Sequence of chain 1.F:
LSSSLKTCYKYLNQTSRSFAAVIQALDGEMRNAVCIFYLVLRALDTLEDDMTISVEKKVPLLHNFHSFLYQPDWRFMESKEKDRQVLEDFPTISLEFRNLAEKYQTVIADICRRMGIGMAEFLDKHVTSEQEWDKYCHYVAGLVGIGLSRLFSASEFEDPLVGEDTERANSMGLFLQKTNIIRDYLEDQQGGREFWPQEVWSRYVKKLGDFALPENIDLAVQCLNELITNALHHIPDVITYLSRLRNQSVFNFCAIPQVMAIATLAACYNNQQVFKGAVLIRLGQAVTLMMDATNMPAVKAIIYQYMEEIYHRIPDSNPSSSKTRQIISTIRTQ

The small molecule below binds the protein below.
Small molecule (SMILES): CC(C)=CCC/C(C)=C/CC/C(C)=C/CS[P](=O)(O)OP(=O)(O)O

Binding-site contacts:
Ligand atom C15 contacts residue GLY170 of chain 1.F at 3.7 Å.
Ligand atom C13 contacts residue GLY170 of chain 1.F at 3.9 Å.
Ligand atom C12 contacts residue GLY170 of chain 1.F at 3.5 Å.
Ligand atom C10 contacts residue GLY170 of chain 1.F at 3.8 Å.
Ligand atom C5 contacts residue ALA166 of chain 1.F at 4.1 Å (hydrophobic).
Ligand atom C13 contacts residue LEU173 of chain 1.F at 3.9 Å (hydrophobic).
Ligand atom C10 contacts residue GLY198 of chain 1.F at 4.1 Å.
Ligand atom O1B contacts residue ARG42 of chain 1.F at 3.9 Å.
Ligand atom C12 contacts residue GLY198 of chain 1.F at 4.1 Å.
Ligand atom PA contacts residue ARG67 of chain 1.F at 4.1 Å.
Ligand atom O2A contacts residue SER43 of chain 1.F at 4.0 Å.
Ligand atom C7 contacts residue ALA166 of chain 1.F at 3.9 Å (hydrophobic).
Ligand atom C10 contacts residue LEU173 of chain 1.F at 3.9 Å (hydrophobic).
Ligand atom C12 contacts residue MET197 of chain 1.F at 3.6 Å (hydrophobic).
Ligand atom O1A contacts residue ARG67 of chain 1.F at 3.0 Å (salt-bridge).
Ligand atom O1B contacts residue SER43 of chain 1.F at 3.5 Å (h-bond).
Ligand atom C15 contacts residue ALA194 of chain 1.F at 4.1 Å (hydrophobic).
Ligand atom C7 contacts residue VAL169 of chain 1.F at 3.8 Å (hydrophobic).
Ligand atom O2A contacts residue PHE44 of chain 1.F at 4.1 Å.
Ligand atom C15 contacts residue MET197 of chain 1.F at 3.6 Å (hydrophobic).
Ligand atom C14 contacts residue PHE278 of chain 1.F at 4.1 Å (hydrophobic).
Ligand atom C12 contacts residue LEU173 of chain 1.F at 4.1 Å (hydrophobic).
Ligand atom O2B contacts residue ARG208 of chain 1.F at 3.3 Å (salt-bridge).
Ligand atom C14 contacts residue CYS279 of chain 1.F at 3.9 Å (hydrophobic).
Ligand atom C11 contacts residue MET197 of chain 1.F at 4.1 Å (hydrophobic).
Ligand atom C9 contacts residue TYR63 of chain 1.F at 3.0 Å (hydrophobic).
Ligand atom O2A contacts residue ARG67 of chain 1.F at 4.1 Å.
Ligand atom C15 contacts residue TYR266 of chain 1.F at 3.5 Å (hydrophobic).
Ligand atom S1 contacts residue ASN205 of chain 1.F at 3.9 Å.
Ligand atom C5 contacts residue LEU201 of chain 1.F at 3.9 Å (hydrophobic).
Ligand atom C11 contacts residue LEU201 of chain 1.F at 4.0 Å (hydrophobic).
Ligand atom O3A contacts residue ASN205 of chain 1.F at 3.5 Å (h-bond).
Ligand atom C9 contacts residue PHE44 of chain 1.F at 3.7 Å (hydrophobic).
Ligand atom C1 contacts residue ASN205 of chain 1.F at 3.3 Å.
Ligand atom C9 contacts residue LEU201 of chain 1.F at 4.1 Å (hydrophobic).
Ligand atom O3B contacts residue SER43 of chain 1.F at 3.5 Å (h-bond).
Ligand atom C4 contacts residue GLN202 of chain 1.F at 3.1 Å.
Ligand atom C8 contacts residue VAL169 of chain 1.F at 4.0 Å (hydrophobic).
Ligand atom C14 contacts residue LEU173 of chain 1.F at 3.6 Å (hydrophobic).
Ligand atom C13 contacts residue MET197 of chain 1.F at 3.9 Å (hydrophobic).